A protein and the small-molecule ligand that binds it are described below.
Small molecule (SMILES): Nc1ncnc2c1ncn2[C@@H]1C[C@@H](O)[C@@H](COP(=O)(O)O)O1

Sequence of chain 6.A:
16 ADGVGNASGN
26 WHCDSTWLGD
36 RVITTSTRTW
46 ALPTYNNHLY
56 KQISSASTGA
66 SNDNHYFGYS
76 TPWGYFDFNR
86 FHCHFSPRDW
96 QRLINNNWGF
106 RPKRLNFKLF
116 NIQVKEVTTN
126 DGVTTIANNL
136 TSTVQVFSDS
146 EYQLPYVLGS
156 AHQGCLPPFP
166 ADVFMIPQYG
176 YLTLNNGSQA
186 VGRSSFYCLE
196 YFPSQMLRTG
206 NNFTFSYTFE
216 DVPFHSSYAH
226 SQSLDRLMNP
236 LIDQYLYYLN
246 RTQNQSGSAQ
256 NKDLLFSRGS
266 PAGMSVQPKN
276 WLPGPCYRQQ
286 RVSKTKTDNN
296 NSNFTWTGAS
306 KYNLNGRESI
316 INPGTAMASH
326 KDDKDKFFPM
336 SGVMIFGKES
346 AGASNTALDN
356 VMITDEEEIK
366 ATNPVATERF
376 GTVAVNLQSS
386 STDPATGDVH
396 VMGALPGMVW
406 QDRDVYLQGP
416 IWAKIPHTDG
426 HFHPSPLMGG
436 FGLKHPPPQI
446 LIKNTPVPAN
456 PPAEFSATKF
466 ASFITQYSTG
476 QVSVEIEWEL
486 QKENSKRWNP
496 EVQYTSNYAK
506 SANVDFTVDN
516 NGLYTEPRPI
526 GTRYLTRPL

Binding-site contacts:
Ligand atom C3' contacts residue GLY437 of chain 6.A at 3.9 Å.
Ligand atom N6 contacts residue HIS428 of chain 6.A at 4.0 Å.
Ligand atom C2 contacts residue HIS428 of chain 6.A at 3.8 Å.
Ligand atom P contacts residue HIS426 of chain 6.A at 3.9 Å.
Ligand atom N9 contacts residue PRO429 of chain 6.A at 4.3 Å.
Ligand atom C8 contacts residue PRO429 of chain 6.A at 4.3 Å (hydrophobic).
Ligand atom C1' contacts residue GLY437 of chain 6.A at 3.3 Å.
Ligand atom N6 contacts residue ASP407 of chain 6.A at 3.6 Å (salt-bridge).
Ligand atom N3 contacts residue PRO429 of chain 6.A at 4.4 Å.
Ligand atom O1P contacts residue HIS426 of chain 6.A at 2.7 Å (h-bond).
Ligand atom N7 contacts residue PRO429 of chain 6.A at 4.3 Å.
Ligand atom P contacts residue LYS439 of chain 6.A at 3.3 Å.
Ligand atom N7 contacts residue PRO218 of chain 6.A at 4.0 Å.
Ligand atom O2P contacts residue HIS426 of chain 6.A at 3.6 Å.
Ligand atom C6 contacts residue SER430 of chain 6.A at 4.2 Å.
Ligand atom N1 contacts residue HIS428 of chain 6.A at 3.3 Å.
Ligand atom C6 contacts residue PRO218 of chain 6.A at 4.2 Å (hydrophobic).
Ligand atom N7 contacts residue VAL217 of chain 6.A at 3.7 Å.
Ligand atom N7 contacts residue GLY437 of chain 6.A at 3.5 Å (h-bond).
Ligand atom N9 contacts residue PRO218 of chain 6.A at 4.2 Å.
Ligand atom C5 contacts residue PRO218 of chain 6.A at 4.0 Å (hydrophobic).
Ligand atom C2' contacts residue ASP216 of chain 6.A at 4.3 Å.
Ligand atom C2' contacts residue GLU215 of chain 6.A at 3.6 Å.
Ligand atom O5' contacts residue LYS439 of chain 6.A at 3.8 Å.
Ligand atom O3' contacts residue GLU215 of chain 6.A at 3.5 Å (salt-bridge).
Ligand atom C8 contacts residue PRO218 of chain 6.A at 4.2 Å (hydrophobic).
Ligand atom C3' contacts residue GLU215 of chain 6.A at 3.3 Å.
Ligand atom N9 contacts residue VAL217 of chain 6.A at 4.4 Å.
Ligand atom C4 contacts residue PRO218 of chain 6.A at 4.1 Å (hydrophobic).
Ligand atom O3' contacts residue GLY437 of chain 6.A at 3.9 Å.
Ligand atom O3P contacts residue LYS439 of chain 6.A at 2.9 Å.
Ligand atom N9 contacts residue GLY437 of chain 6.A at 3.3 Å (h-bond).
Ligand atom C8 contacts residue GLY437 of chain 6.A at 2.8 Å.
Ligand atom O1P contacts residue LYS439 of chain 6.A at 2.6 Å.
Ligand atom N6 contacts residue SER430 of chain 6.A at 3.7 Å.
Ligand atom C8 contacts residue VAL217 of chain 6.A at 3.5 Å (hydrophobic).
Ligand atom C6 contacts residue HIS428 of chain 6.A at 4.2 Å.
Ligand atom C2' contacts residue GLY437 of chain 6.A at 2.8 Å.
Ligand atom O3' contacts residue LYS439 of chain 6.A at 3.5 Å.
Ligand atom O3' contacts residue ILE420 of chain 6.A at 4.2 Å.